This small molecule binds to this protein.
Small molecule (SMILES): CC(=O)N[C@H]1[C@H]([C@H](O)[C@H](O)CO)O[C@@](O[C@@H]2[C@@H](O)[C@H](O)O[C@H](CO)[C@@H]2O)(C(=O)O)C[C@@H]1O

Binding-site contacts:
Ligand atom O9 contacts residue GLU181 of chain 2.E at 2.9 Å (salt-bridge).
Ligand atom O1B contacts residue THR126 of chain 2.E at 2.8 Å (h-bond).
Ligand atom O9 contacts residue HIS174 of chain 2.E at 3.0 Å (h-bond).
Ligand atom O7 contacts residue LEU185 of chain 2.E at 3.5 Å.
Ligand atom C9 contacts residue LEU185 of chain 2.E at 4.0 Å (hydrophobic).
Ligand atom O8 contacts residue TYR88 of chain 2.E at 3.4 Å.
Ligand atom C9 contacts residue GLU181 of chain 2.E at 3.5 Å.
Ligand atom C1 contacts residue SER127 of chain 2.E at 3.9 Å.
Ligand atom C9 contacts residue HIS174 of chain 2.E at 3.2 Å.
Ligand atom C11 contacts residue ALA125 of chain 2.E at 3.5 Å (hydrophobic).
Ligand atom C10 contacts residue ALA125 of chain 2.E at 3.7 Å (hydrophobic).
Ligand atom C8 contacts residue GLN217 of chain 2.E at 4.1 Å.
Ligand atom C8 contacts residue TYR88 of chain 2.E at 4.1 Å (hydrophobic).
Ligand atom O8 contacts residue TRP142 of chain 2.E at 3.9 Å.
Ligand atom N5 contacts residue ALA125 of chain 2.E at 2.7 Å (h-bond).
Ligand atom C8 contacts residue GLU181 of chain 2.E at 3.9 Å.
Ligand atom O1B contacts residue SER127 of chain 2.E at 4.2 Å.
Ligand atom C7 contacts residue LEU185 of chain 2.E at 4.2 Å (hydrophobic).
Ligand atom O9 contacts residue TYR88 of chain 2.E at 2.9 Å (h-bond).
Ligand atom O8 contacts residue GLN217 of chain 2.E at 3.0 Å (h-bond).
Ligand atom C11 contacts residue LEU144 of chain 2.E at 3.8 Å (hydrophobic).
Ligand atom N5 contacts residue TRP142 of chain 2.E at 4.0 Å.
Ligand atom C8 contacts residue TRP142 of chain 2.E at 3.9 Å (hydrophobic).
Ligand atom C11 contacts residue GLY124 of chain 2.E at 3.6 Å.
Ligand atom C9 contacts residue TYR88 of chain 2.E at 3.4 Å (hydrophobic).
Ligand atom C6 contacts residue ALA125 of chain 2.E at 4.0 Å (hydrophobic).
Ligand atom O4 contacts residue ALA125 of chain 2.E at 3.9 Å.
Ligand atom C1 contacts residue GLN217 of chain 2.E at 3.3 Å.
Ligand atom O1A contacts residue GLN217 of chain 2.E at 3.6 Å.
Ligand atom O1A contacts residue THR126 of chain 2.E at 3.4 Å (h-bond).
Ligand atom C4 contacts residue ALA125 of chain 2.E at 3.4 Å (hydrophobic).
Ligand atom C7 contacts residue TRP142 of chain 2.E at 3.6 Å (hydrophobic).
Ligand atom C9 contacts residue TRP142 of chain 2.E at 3.6 Å (hydrophobic).
Ligand atom C11 contacts residue TRP142 of chain 2.E at 3.8 Å (hydrophobic).
Ligand atom O10 contacts residue LEU185 of chain 2.E at 3.4 Å.
Ligand atom C10 contacts residue TRP142 of chain 2.E at 4.2 Å (hydrophobic).
Ligand atom O1A contacts residue SER127 of chain 2.E at 2.9 Å (h-bond).
Ligand atom O1B contacts residue GLN217 of chain 2.E at 2.6 Å (h-bond).
Ligand atom C5 contacts residue ALA125 of chain 2.E at 3.5 Å (hydrophobic).
Ligand atom C1 contacts residue THR126 of chain 2.E at 3.5 Å.

Sequence of chain 2.E:
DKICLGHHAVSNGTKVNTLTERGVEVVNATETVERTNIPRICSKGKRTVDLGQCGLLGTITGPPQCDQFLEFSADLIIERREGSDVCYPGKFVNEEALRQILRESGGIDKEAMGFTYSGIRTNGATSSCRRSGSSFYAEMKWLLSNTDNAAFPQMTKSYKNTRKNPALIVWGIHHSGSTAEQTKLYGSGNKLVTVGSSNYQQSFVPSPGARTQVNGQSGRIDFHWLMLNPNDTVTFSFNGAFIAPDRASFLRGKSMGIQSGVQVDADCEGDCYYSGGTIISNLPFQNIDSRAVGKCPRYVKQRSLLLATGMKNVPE